Sequence of chain 1.C:
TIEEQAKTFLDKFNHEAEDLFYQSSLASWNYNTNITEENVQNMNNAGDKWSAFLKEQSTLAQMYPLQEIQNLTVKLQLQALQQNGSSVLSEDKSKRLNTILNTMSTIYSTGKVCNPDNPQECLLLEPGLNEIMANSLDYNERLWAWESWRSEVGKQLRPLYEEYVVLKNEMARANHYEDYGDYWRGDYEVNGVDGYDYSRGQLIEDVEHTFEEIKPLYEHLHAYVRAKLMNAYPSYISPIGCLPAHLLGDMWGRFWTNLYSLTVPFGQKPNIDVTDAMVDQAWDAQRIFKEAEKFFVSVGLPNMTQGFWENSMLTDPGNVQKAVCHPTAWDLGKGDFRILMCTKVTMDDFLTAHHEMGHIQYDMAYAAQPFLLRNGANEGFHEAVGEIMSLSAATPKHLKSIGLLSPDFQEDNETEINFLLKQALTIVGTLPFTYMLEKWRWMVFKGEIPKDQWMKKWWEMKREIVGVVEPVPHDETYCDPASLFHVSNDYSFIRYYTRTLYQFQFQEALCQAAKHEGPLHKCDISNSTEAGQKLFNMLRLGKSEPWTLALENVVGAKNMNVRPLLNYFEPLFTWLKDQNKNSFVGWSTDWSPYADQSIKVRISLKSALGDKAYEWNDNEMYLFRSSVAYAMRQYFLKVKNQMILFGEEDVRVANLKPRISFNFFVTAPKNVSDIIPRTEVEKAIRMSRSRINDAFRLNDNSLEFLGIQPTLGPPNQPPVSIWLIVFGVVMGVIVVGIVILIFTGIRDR

The small molecule below binds the protein below.
Small molecule (SMILES): CC(=O)N[C@H]1[C@H](O[C@H]2[C@H](O)[C@@H](NC(C)=O)CO[C@@H]2CO)O[C@H](CO)[C@@H](O)[C@@H]1O

Binding-site contacts:
Ligand atom C8 contacts residue GLN110 of chain 1.C at 3.6 Å.
Ligand atom N2 contacts residue GLN90 of chain 1.C at 3.0 Å (h-bond).
Ligand atom O7 contacts residue ASN203 of chain 1.C at 4.5 Å.
Ligand atom C4 contacts residue ASN112 of chain 1.C at 4.1 Å.
Ligand atom C1 contacts residue ASN112 of chain 1.C at 1.4 Å.
Ligand atom O6 contacts residue ASN112 of chain 1.C at 4.5 Å.
Ligand atom C8 contacts residue GLN90 of chain 1.C at 3.8 Å.
Ligand atom C2 contacts residue ASN112 of chain 1.C at 2.4 Å.
Ligand atom O5 contacts residue GLN90 of chain 1.C at 4.5 Å.
Ligand atom C7 contacts residue GLN110 of chain 1.C at 4.0 Å.
Ligand atom C7 contacts residue ASN112 of chain 1.C at 3.2 Å.
Ligand atom C8 contacts residue ASN112 of chain 1.C at 4.4 Å.
Ligand atom C3 contacts residue ASN112 of chain 1.C at 3.7 Å.
Ligand atom C1 contacts residue GLN90 of chain 1.C at 3.2 Å.
Ligand atom C2 contacts residue GLN90 of chain 1.C at 3.7 Å.
Ligand atom N2 contacts residue GLN110 of chain 1.C at 4.3 Å.
Ligand atom C7 contacts residue GLN90 of chain 1.C at 3.6 Å.
Ligand atom N2 contacts residue ASN112 of chain 1.C at 2.9 Å (h-bond).
Ligand atom C5 contacts residue ASN112 of chain 1.C at 3.6 Å.
Ligand atom O5 contacts residue ASN112 of chain 1.C at 2.3 Å (h-bond).
Ligand atom C3 contacts residue GLN90 of chain 1.C at 4.0 Å.
Ligand atom O7 contacts residue ASN112 of chain 1.C at 3.0 Å (h-bond).
Ligand atom O7 contacts residue GLN110 of chain 1.C at 4.5 Å.
Ligand atom O7 contacts residue GLN90 of chain 1.C at 4.4 Å.